Binding-site contacts:
Ligand atom C8 contacts residue ASN55 of chain 1.E at 3.4 Å.
Ligand atom C4 contacts residue ASN62 of chain 1.E at 4.2 Å.
Ligand atom C3 contacts residue PRO59 of chain 1.E at 4.2 Å (hydrophobic).
Ligand atom C7 contacts residue ASN62 of chain 1.E at 3.2 Å.
Ligand atom O5 contacts residue ASN62 of chain 1.E at 2.3 Å (h-bond).
Ligand atom O3 contacts residue PRO59 of chain 1.E at 3.8 Å.
Ligand atom N2 contacts residue PRO59 of chain 1.E at 3.8 Å.
Ligand atom N2 contacts residue PRO60 of chain 1.E at 3.1 Å (h-bond).
Ligand atom C5 contacts residue ASN62 of chain 1.E at 3.6 Å.
Ligand atom O7 contacts residue PRO60 of chain 1.E at 4.4 Å.
Ligand atom C1 contacts residue PRO60 of chain 1.E at 3.8 Å (hydrophobic).
Ligand atom C3 contacts residue ASN62 of chain 1.E at 3.8 Å.
Ligand atom C2 contacts residue ASN62 of chain 1.E at 2.5 Å.
Ligand atom C2 contacts residue PRO60 of chain 1.E at 4.0 Å (hydrophobic).
Ligand atom C8 contacts residue PRO59 of chain 1.E at 4.0 Å (hydrophobic).
Ligand atom N2 contacts residue ASN62 of chain 1.E at 2.9 Å (h-bond).
Ligand atom C1 contacts residue ASN62 of chain 1.E at 1.4 Å.
Ligand atom O7 contacts residue ASN62 of chain 1.E at 3.1 Å (h-bond).
Ligand atom C8 contacts residue PRO60 of chain 1.E at 3.3 Å (hydrophobic).
Ligand atom C7 contacts residue PRO60 of chain 1.E at 3.4 Å (hydrophobic).
Ligand atom C8 contacts residue ASN62 of chain 1.E at 4.4 Å.
Ligand atom C7 contacts residue PRO59 of chain 1.E at 4.4 Å (hydrophobic).

Sequence of chain 1.E:
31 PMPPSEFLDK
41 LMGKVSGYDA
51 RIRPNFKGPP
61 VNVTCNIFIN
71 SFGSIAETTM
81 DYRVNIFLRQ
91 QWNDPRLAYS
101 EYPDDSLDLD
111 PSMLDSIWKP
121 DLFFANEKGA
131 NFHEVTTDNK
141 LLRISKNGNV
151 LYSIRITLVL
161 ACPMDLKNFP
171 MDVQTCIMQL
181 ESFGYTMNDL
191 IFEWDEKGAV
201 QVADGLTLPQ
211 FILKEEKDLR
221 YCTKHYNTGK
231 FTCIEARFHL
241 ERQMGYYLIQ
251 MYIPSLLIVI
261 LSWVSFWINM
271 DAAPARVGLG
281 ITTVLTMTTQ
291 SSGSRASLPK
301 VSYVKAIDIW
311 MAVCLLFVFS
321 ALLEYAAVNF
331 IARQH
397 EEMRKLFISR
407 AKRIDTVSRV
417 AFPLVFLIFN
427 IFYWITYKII

The small molecule below binds the protein below.
Small molecule (SMILES): CC(=O)N[C@H]1[C@H](O[C@H]2[C@H](O)[C@@H](NC(C)=O)CO[C@@H]2CO)O[C@H](CO)[C@@H](O)[C@@H]1O